A small-molecule ligand and the protein it binds are described below.
Small molecule (SMILES): O[C@H]1CCCC[C@@H]1O

Binding-site contacts:
Ligand atom C4 contacts residue TYR59 of chain 1.B at 3.6 Å (hydrophobic).
Ligand atom C1 contacts residue ILE86 of chain 1.B at 3.6 Å (hydrophobic).
Ligand atom O8 contacts residue PHE140 of chain 1.B at 4.0 Å.
Ligand atom C6 contacts residue ASP138 of chain 1.B at 3.7 Å.
Ligand atom C5 contacts residue ASP138 of chain 1.B at 3.4 Å.
Ligand atom C3 contacts residue PHE80 of chain 1.B at 3.6 Å (hydrophobic).
Ligand atom O7 contacts residue PHE140 of chain 1.B at 3.9 Å.
Ligand atom O7 contacts residue ARG105 of chain 1.B at 4.1 Å.
Ligand atom C6 contacts residue PHE140 of chain 1.B at 3.4 Å (hydrophobic).
Ligand atom C5 contacts residue TRP136 of chain 1.B at 3.5 Å (hydrophobic).
Ligand atom O8 contacts residue TRP136 of chain 1.B at 3.2 Å.
Ligand atom C5 contacts residue PHE140 of chain 1.B at 4.3 Å (hydrophobic).
Ligand atom C1 contacts residue PHE140 of chain 1.B at 4.2 Å (hydrophobic).
Ligand atom C3 contacts residue LEU77 of chain 1.B at 4.4 Å (hydrophobic).
Ligand atom C2 contacts residue ILE86 of chain 1.B at 3.7 Å (hydrophobic).
Ligand atom O7 contacts residue LEU41 of chain 1.B at 4.2 Å.
Ligand atom C2 contacts residue PHE80 of chain 1.B at 3.3 Å (hydrophobic).
Ligand atom C3 contacts residue ILE86 of chain 1.B at 4.3 Å (hydrophobic).
Ligand atom O7 contacts residue ASP138 of chain 1.B at 3.5 Å (salt-bridge).
Ligand atom C5 contacts residue TYR59 of chain 1.B at 3.6 Å (hydrophobic).
Ligand atom C2 contacts residue ASP107 of chain 1.B at 4.5 Å.
Ligand atom O8 contacts residue ASP138 of chain 1.B at 2.1 Å (salt-bridge).
Ligand atom C6 contacts residue ASP107 of chain 1.B at 3.8 Å.
Ligand atom O7 contacts residue ASP107 of chain 1.B at 3.5 Å (salt-bridge).
Ligand atom O8 contacts residue TYR59 of chain 1.B at 2.5 Å (h-bond).
Ligand atom C4 contacts residue ASP138 of chain 1.B at 4.4 Å.
Ligand atom C4 contacts residue LEU77 of chain 1.B at 4.1 Å (hydrophobic).
Ligand atom O7 contacts residue TRP136 of chain 1.B at 4.1 Å.
Ligand atom C1 contacts residue ASP107 of chain 1.B at 3.4 Å.
Ligand atom C4 contacts residue TRP136 of chain 1.B at 4.3 Å (hydrophobic).

Sequence of chain 1.B:
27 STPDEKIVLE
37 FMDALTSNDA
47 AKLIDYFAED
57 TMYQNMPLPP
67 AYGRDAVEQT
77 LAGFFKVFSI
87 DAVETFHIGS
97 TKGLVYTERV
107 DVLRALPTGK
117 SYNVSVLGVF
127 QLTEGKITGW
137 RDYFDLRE